Sequence of chain 1.A:
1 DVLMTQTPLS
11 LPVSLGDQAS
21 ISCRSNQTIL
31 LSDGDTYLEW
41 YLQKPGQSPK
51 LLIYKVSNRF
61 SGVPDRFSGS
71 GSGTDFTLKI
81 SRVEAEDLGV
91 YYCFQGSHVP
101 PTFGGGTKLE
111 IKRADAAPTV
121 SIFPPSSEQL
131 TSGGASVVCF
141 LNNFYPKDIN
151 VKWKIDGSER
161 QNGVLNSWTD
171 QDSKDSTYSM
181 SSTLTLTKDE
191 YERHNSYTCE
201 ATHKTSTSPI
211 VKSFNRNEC

Binding-site contacts:
Ligand atom C7 contacts residue GLN27 of chain 1.A at 4.2 Å.
Ligand atom C8 contacts residue ASN26 of chain 1.A at 3.8 Å.
Ligand atom C1 contacts residue ASN26 of chain 1.A at 1.5 Å.
Ligand atom O5 contacts residue LEU3 of chain 1.A at 3.5 Å.
Ligand atom O4 contacts residue ASP1 of chain 1.A at 4.2 Å.
Ligand atom C4 contacts residue ASN26 of chain 1.A at 4.3 Å.
Ligand atom C5 contacts residue ASN26 of chain 1.A at 3.7 Å.
Ligand atom C8 contacts residue GLN27 of chain 1.A at 4.0 Å.
Ligand atom O5 contacts residue ASN26 of chain 1.A at 2.4 Å (h-bond).
Ligand atom C7 contacts residue ASN26 of chain 1.A at 3.5 Å.
Ligand atom C3 contacts residue ASN26 of chain 1.A at 3.7 Å.
Ligand atom C1 contacts residue LEU3 of chain 1.A at 4.0 Å (hydrophobic).
Ligand atom O7 contacts residue ASN26 of chain 1.A at 3.7 Å.
Ligand atom C5 contacts residue ASP1 of chain 1.A at 3.5 Å.
Ligand atom O5 contacts residue ASP1 of chain 1.A at 4.0 Å.
Ligand atom C6 contacts residue ASP1 of chain 1.A at 4.4 Å.
Ligand atom N2 contacts residue ASN26 of chain 1.A at 2.8 Å (h-bond).
Ligand atom C1 contacts residue ASP1 of chain 1.A at 4.1 Å.
Ligand atom C2 contacts residue ASN26 of chain 1.A at 2.4 Å.
Ligand atom O7 contacts residue GLN27 of chain 1.A at 3.7 Å.
Ligand atom C5 contacts residue LEU3 of chain 1.A at 4.4 Å (hydrophobic).

This protein binds this small molecule.
Small molecule (SMILES): CC(=O)N[C@@H]1[C@@H](O)[C@H](O)[C@@H](CO)O[C@H]1O